Binding-site contacts:
Ligand atom N1 contacts residue ASP140 of chain 1.B at 2.8 Å (salt-bridge).
Ligand atom O3G contacts residue LYS38 of chain 1.B at 2.7 Å (salt-bridge).
Ligand atom O1B contacts residue CYS36 of chain 1.B at 3.3 Å (h-bond).
Ligand atom N3B contacts residue ALA35 of chain 1.B at 3.0 Å (h-bond).
Ligand atom O3A contacts residue ALA35 of chain 1.B at 3.6 Å.
Ligand atom O2G contacts residue THR57 of chain 1.B at 2.9 Å (h-bond).
Ligand atom O2' contacts residue PHE50 of chain 1.B at 3.6 Å.
Ligand atom O1A contacts residue LYS38 of chain 1.B at 3.6 Å.
Ligand atom O3G contacts residue GLY82 of chain 1.B at 2.8 Å (h-bond).
Ligand atom N2 contacts residue LEU141 of chain 1.B at 3.5 Å.
Ligand atom O3G contacts residue GLY34 of chain 1.B at 3.5 Å.
Ligand atom C5' contacts residue ALA35 of chain 1.B at 3.6 Å (hydrophobic).
Ligand atom N3B contacts residue MG1 of chain 1.E at 3.4 Å.
Ligand atom O2B contacts residue MG1 of chain 1.E at 2.0 Å.
Ligand atom O6 contacts residue SER180 of chain 1.B at 3.5 Å (h-bond).
Ligand atom O1A contacts residue THR39 of chain 1.B at 3.2 Å (h-bond).
Ligand atom O6 contacts residue ASP140 of chain 1.B at 3.4 Å (salt-bridge).
Ligand atom O4' contacts residue LYS138 of chain 1.B at 3.0 Å (salt-bridge).
Ligand atom C6 contacts residue ASP140 of chain 1.B at 3.6 Å.
Ligand atom O1B contacts residue LYS38 of chain 1.B at 2.7 Å (salt-bridge).
Ligand atom N2 contacts residue ASP140 of chain 1.B at 2.8 Å (salt-bridge).
Ligand atom O6 contacts residue LYS138 of chain 1.B at 3.5 Å.
Ligand atom O3A contacts residue GLY37 of chain 1.B at 3.2 Å (h-bond).
Ligand atom O1B contacts residue ALA35 of chain 1.B at 3.6 Å.
Ligand atom C2 contacts residue ASP140 of chain 1.B at 3.6 Å.
Ligand atom O1B contacts residue GLY37 of chain 1.B at 3.0 Å (h-bond).
Ligand atom PG contacts residue MG1 of chain 1.E at 3.2 Å.
Ligand atom O1A contacts residue GLY37 of chain 1.B at 3.3 Å.
Ligand atom O1A contacts residue CYS40 of chain 1.B at 2.9 Å (h-bond).
Ligand atom O2B contacts residue LYS38 of chain 1.B at 3.6 Å.
Ligand atom O2G contacts residue MG1 of chain 1.E at 1.9 Å.
Ligand atom O6 contacts residue ALA181 of chain 1.B at 2.9 Å (h-bond).
Ligand atom PB contacts residue LYS38 of chain 1.B at 3.6 Å.
Ligand atom O6 contacts residue LYS182 of chain 1.B at 3.1 Å (salt-bridge).
Ligand atom C6 contacts residue LYS138 of chain 1.B at 3.6 Å.
Ligand atom O2B contacts residue THR39 of chain 1.B at 2.9 Å (h-bond).
Ligand atom C6 contacts residue LYS182 of chain 1.B at 3.6 Å.
Ligand atom N1 contacts residue LYS182 of chain 1.B at 3.5 Å.
Ligand atom C8 contacts residue CYS40 of chain 1.B at 3.6 Å (hydrophobic).
Ligand atom PB contacts residue MG1 of chain 1.E at 3.2 Å.

Sequence of chain 1.B:
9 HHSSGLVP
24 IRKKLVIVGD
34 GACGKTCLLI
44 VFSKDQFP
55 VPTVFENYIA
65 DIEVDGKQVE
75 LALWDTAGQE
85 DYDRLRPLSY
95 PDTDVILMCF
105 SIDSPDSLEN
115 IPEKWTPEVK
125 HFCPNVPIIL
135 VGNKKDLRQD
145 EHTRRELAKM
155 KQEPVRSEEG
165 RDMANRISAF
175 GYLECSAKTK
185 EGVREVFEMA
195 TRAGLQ

The small molecule below binds the protein below.
Small molecule (SMILES): Nc1nc2c(ncn2[C@@H]2O[C@H](CO[P](=O)(O)O[P](=O)(O)NP(=O)(O)O)[C@@H](O)[C@H]2O)c(=O)[nH]1